The protein below binds the small molecule below.
Small molecule (SMILES): CC(=O)N[C@@H]1[C@@H](O)[C@H](O)[C@@H](CO)O[C@H]1O

Sequence of chain 1.G:
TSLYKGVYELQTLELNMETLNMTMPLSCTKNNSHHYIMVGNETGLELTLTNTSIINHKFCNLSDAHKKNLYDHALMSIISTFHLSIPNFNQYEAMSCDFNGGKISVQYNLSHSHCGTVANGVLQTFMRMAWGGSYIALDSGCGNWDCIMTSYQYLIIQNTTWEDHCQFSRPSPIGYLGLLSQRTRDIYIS

Binding-site contacts:
Ligand atom C7 contacts residue SER216 of chain 1.G at 3.6 Å.
Ligand atom O7 contacts residue ASN109 of chain 1.G at 3.5 Å (h-bond).
Ligand atom C3 contacts residue SER216 of chain 1.G at 3.9 Å.
Ligand atom C1 contacts residue ASN109 of chain 1.G at 1.5 Å.
Ligand atom C1 contacts residue GLN218 of chain 1.G at 4.3 Å.
Ligand atom C8 contacts residue TYR217 of chain 1.G at 3.4 Å (hydrophobic).
Ligand atom C7 contacts residue ASN109 of chain 1.G at 3.4 Å.
Ligand atom C3 contacts residue ASN109 of chain 1.G at 3.9 Å.
Ligand atom O5 contacts residue ASN109 of chain 1.G at 2.5 Å (h-bond).
Ligand atom C2 contacts residue ASN109 of chain 1.G at 2.6 Å.
Ligand atom N2 contacts residue ASN109 of chain 1.G at 3.0 Å (h-bond).
Ligand atom C8 contacts residue SER216 of chain 1.G at 3.4 Å.
Ligand atom C5 contacts residue ASN109 of chain 1.G at 3.8 Å.
Ligand atom C8 contacts residue ASN109 of chain 1.G at 4.3 Å.
Ligand atom N2 contacts residue SER216 of chain 1.G at 2.8 Å (h-bond).
Ligand atom C2 contacts residue SER216 of chain 1.G at 3.7 Å.
Ligand atom O5 contacts residue GLN218 of chain 1.G at 4.1 Å.
Ligand atom C4 contacts residue ASN109 of chain 1.G at 4.4 Å.
Ligand atom C1 contacts residue SER216 of chain 1.G at 3.8 Å.